Binding-site contacts:
Ligand atom C8 contacts residue ALA921 of chain 1.C at 3.8 Å (hydrophobic).
Ligand atom C1 contacts residue GLU920 of chain 1.C at 4.4 Å.
Ligand atom C5 contacts residue SER929 of chain 1.C at 3.8 Å.
Ligand atom O5 contacts residue SER929 of chain 1.C at 2.8 Å (h-bond).
Ligand atom C7 contacts residue ALA921 of chain 1.C at 4.5 Å (hydrophobic).
Ligand atom O5 contacts residue ASN924 of chain 1.C at 2.4 Å (h-bond).
Ligand atom C8 contacts residue GLU920 of chain 1.C at 3.8 Å.
Ligand atom N2 contacts residue ASN924 of chain 1.C at 2.9 Å (h-bond).
Ligand atom C1 contacts residue ASN924 of chain 1.C at 1.4 Å.
Ligand atom N2 contacts residue GLU920 of chain 1.C at 3.9 Å.
Ligand atom O6 contacts residue SER929 of chain 1.C at 2.9 Å (h-bond).
Ligand atom C4 contacts residue SER929 of chain 1.C at 4.0 Å.
Ligand atom C1 contacts residue SER929 of chain 1.C at 3.5 Å.
Ligand atom C2 contacts residue SER929 of chain 1.C at 3.8 Å.
Ligand atom C2 contacts residue ASN924 of chain 1.C at 2.4 Å.
Ligand atom C7 contacts residue ASN924 of chain 1.C at 3.3 Å.
Ligand atom C3 contacts residue ASN924 of chain 1.C at 3.8 Å.
Ligand atom C6 contacts residue SER929 of chain 1.C at 3.9 Å.
Ligand atom C7 contacts residue GLU920 of chain 1.C at 4.0 Å.
Ligand atom C4 contacts residue ASN924 of chain 1.C at 4.2 Å.
Ligand atom C5 contacts residue ASN924 of chain 1.C at 3.7 Å.
Ligand atom O7 contacts residue ASN924 of chain 1.C at 3.3 Å (h-bond).

Sequence of chain 1.C:
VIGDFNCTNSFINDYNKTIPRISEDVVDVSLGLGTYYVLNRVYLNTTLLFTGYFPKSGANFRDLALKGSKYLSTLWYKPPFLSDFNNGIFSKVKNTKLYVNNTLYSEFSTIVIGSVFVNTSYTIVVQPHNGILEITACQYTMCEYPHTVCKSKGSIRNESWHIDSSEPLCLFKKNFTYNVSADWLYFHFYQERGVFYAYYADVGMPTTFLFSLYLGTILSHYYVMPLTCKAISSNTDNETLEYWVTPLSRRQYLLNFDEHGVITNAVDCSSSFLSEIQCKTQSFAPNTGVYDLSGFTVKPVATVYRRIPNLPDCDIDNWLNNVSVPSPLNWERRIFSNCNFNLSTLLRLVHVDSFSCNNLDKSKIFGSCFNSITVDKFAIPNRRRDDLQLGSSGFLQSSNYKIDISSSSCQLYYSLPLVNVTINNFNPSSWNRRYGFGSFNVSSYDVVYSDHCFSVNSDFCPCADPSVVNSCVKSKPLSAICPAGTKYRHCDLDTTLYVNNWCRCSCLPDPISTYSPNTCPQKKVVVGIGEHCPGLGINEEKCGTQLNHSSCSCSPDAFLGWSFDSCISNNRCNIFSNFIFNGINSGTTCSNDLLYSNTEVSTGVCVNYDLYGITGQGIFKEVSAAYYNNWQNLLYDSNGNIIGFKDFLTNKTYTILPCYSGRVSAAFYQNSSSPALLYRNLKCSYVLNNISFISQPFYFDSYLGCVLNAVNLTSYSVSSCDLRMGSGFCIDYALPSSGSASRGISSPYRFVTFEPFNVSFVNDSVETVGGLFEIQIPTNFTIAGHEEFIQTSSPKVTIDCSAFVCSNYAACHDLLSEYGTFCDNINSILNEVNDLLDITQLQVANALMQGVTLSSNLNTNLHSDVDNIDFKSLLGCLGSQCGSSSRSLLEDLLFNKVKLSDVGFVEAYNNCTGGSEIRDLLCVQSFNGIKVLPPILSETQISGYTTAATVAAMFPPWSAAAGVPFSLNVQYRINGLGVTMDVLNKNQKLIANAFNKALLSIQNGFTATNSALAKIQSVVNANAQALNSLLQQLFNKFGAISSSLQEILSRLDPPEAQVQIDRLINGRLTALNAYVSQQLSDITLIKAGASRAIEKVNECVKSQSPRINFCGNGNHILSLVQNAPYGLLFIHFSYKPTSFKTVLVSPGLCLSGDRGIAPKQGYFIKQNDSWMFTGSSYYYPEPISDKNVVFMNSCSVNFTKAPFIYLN

This protein binds this small molecule.
Small molecule (SMILES): CC(=O)N[C@@H]1[C@@H](O)[C@H](O)[C@@H](CO)O[C@H]1O